A protein and the small-molecule ligand that binds it are described below.
Small molecule (SMILES): CC(=O)N[C@H]1[C@H](O[C@H]2[C@H](O)[C@@H](NC(C)=O)CO[C@@H]2CO)O[C@H](CO)[C@@H](O)[C@@H]1O

Sequence of chain 1.A:
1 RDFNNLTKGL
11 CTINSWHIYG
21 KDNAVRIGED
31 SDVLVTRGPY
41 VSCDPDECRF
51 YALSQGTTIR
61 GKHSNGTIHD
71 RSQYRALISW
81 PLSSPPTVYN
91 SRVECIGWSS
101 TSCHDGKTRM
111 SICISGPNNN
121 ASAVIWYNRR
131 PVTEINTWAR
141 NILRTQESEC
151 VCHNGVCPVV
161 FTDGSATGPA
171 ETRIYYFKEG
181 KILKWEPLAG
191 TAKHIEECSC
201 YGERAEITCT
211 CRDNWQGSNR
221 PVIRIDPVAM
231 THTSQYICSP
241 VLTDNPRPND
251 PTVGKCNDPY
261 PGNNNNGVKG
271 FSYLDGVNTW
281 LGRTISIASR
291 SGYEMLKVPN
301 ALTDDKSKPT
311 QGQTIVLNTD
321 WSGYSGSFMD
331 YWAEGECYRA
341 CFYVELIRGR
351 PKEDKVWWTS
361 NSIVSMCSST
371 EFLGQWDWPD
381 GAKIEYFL

Binding-site contacts:
Ligand atom C6 contacts residue ASP2 of chain 1.A at 3.3 Å.
Ligand atom C3 contacts residue ASN5 of chain 1.A at 3.8 Å.
Ligand atom C4 contacts residue ASN5 of chain 1.A at 4.2 Å.
Ligand atom C4 contacts residue ASN154 of chain 1.A at 4.5 Å.
Ligand atom C1 contacts residue ASN154 of chain 1.A at 3.9 Å.
Ligand atom C8 contacts residue PHE3 of chain 1.A at 3.4 Å (hydrophobic).
Ligand atom C8 contacts residue ASP2 of chain 1.A at 3.7 Å.
Ligand atom O6 contacts residue ASN154 of chain 1.A at 3.8 Å.
Ligand atom C2 contacts residue ASN5 of chain 1.A at 2.4 Å.
Ligand atom N2 contacts residue PHE3 of chain 1.A at 2.8 Å (h-bond).
Ligand atom O5 contacts residue ASN154 of chain 1.A at 3.8 Å.
Ligand atom C7 contacts residue ASN5 of chain 1.A at 3.8 Å.
Ligand atom O7 contacts residue ASN5 of chain 1.A at 4.1 Å.
Ligand atom O5 contacts residue ASN5 of chain 1.A at 2.3 Å (h-bond).
Ligand atom O5 contacts residue ASP2 of chain 1.A at 3.5 Å (salt-bridge).
Ligand atom C8 contacts residue ASN154 of chain 1.A at 4.5 Å.
Ligand atom O3 contacts residue ASP2 of chain 1.A at 3.2 Å.
Ligand atom C2 contacts residue PHE3 of chain 1.A at 3.8 Å (hydrophobic).
Ligand atom C1 contacts residue ASN5 of chain 1.A at 1.5 Å.
Ligand atom C5 contacts residue ASN154 of chain 1.A at 3.5 Å.
Ligand atom C3 contacts residue ASP2 of chain 1.A at 4.0 Å.
Ligand atom C1 contacts residue PHE3 of chain 1.A at 3.8 Å (hydrophobic).
Ligand atom O6 contacts residue ASP2 of chain 1.A at 2.7 Å (salt-bridge).
Ligand atom N2 contacts residue ASP2 of chain 1.A at 3.7 Å.
Ligand atom N2 contacts residue ASN5 of chain 1.A at 2.9 Å (h-bond).
Ligand atom C5 contacts residue ASP2 of chain 1.A at 4.0 Å.
Ligand atom C7 contacts residue ASP2 of chain 1.A at 3.9 Å.
Ligand atom C3 contacts residue PHE3 of chain 1.A at 4.3 Å (hydrophobic).
Ligand atom C7 contacts residue PHE3 of chain 1.A at 3.6 Å (hydrophobic).
Ligand atom C5 contacts residue ASN5 of chain 1.A at 3.6 Å.